Binding-site contacts:
Ligand atom O3 contacts residue ARG246 of chain 1.D at 2.7 Å (salt-bridge).
Ligand atom O7 contacts residue ASN146 of chain 1.D at 3.8 Å.
Ligand atom C8 contacts residue ASN244 of chain 1.D at 4.0 Å.
Ligand atom O5 contacts residue ASN310 of chain 1.D at 4.0 Å.
Ligand atom C3 contacts residue ASN310 of chain 1.D at 3.6 Å.
Ligand atom O5 contacts residue ASN146 of chain 1.D at 2.3 Å (h-bond).
Ligand atom C8 contacts residue LEU145 of chain 1.D at 3.7 Å (hydrophobic).
Ligand atom C1 contacts residue ASN146 of chain 1.D at 1.4 Å.
Ligand atom C3 contacts residue CYS309 of chain 1.D at 4.5 Å (hydrophobic).
Ligand atom C2 contacts residue ASN146 of chain 1.D at 2.5 Å.
Ligand atom C8 contacts residue VAL138 of chain 1.D at 4.2 Å (hydrophobic).
Ligand atom O4 contacts residue ARG246 of chain 1.D at 3.7 Å.
Ligand atom C7 contacts residue SER311 of chain 1.D at 3.9 Å.
Ligand atom O5 contacts residue LYS136 of chain 1.D at 4.0 Å.
Ligand atom N2 contacts residue SER311 of chain 1.D at 3.1 Å (h-bond).
Ligand atom C8 contacts residue SER311 of chain 1.D at 3.7 Å.
Ligand atom O7 contacts residue PRO96 of chain 1.D at 3.7 Å.
Ligand atom O6 contacts residue ASP95 of chain 1.D at 4.4 Å.
Ligand atom O3 contacts residue CYS309 of chain 1.D at 3.4 Å (h-bond).
Ligand atom C2 contacts residue SER311 of chain 1.D at 4.0 Å.
Ligand atom C3 contacts residue ASN146 of chain 1.D at 3.8 Å.
Ligand atom C1 contacts residue SER311 of chain 1.D at 4.1 Å.
Ligand atom C2 contacts residue ASN310 of chain 1.D at 4.2 Å.
Ligand atom C4 contacts residue ASN146 of chain 1.D at 4.2 Å.
Ligand atom O3 contacts residue ASP95 of chain 1.D at 4.2 Å.
Ligand atom C5 contacts residue ASN146 of chain 1.D at 3.6 Å.
Ligand atom O3 contacts residue ASN310 of chain 1.D at 4.1 Å.
Ligand atom C2 contacts residue ASP95 of chain 1.D at 4.4 Å.
Ligand atom C3 contacts residue SER311 of chain 1.D at 4.2 Å.
Ligand atom C7 contacts residue ASN146 of chain 1.D at 3.6 Å.
Ligand atom N2 contacts residue ASN146 of chain 1.D at 3.0 Å (h-bond).
Ligand atom C1 contacts residue ASN310 of chain 1.D at 3.9 Å.
Ligand atom O4 contacts residue ASN310 of chain 1.D at 3.9 Å.
Ligand atom C3 contacts residue ARG246 of chain 1.D at 3.9 Å.
Ligand atom C5 contacts residue ASN310 of chain 1.D at 3.5 Å.
Ligand atom C4 contacts residue ASN310 of chain 1.D at 3.8 Å.
Ligand atom O6 contacts residue LYS136 of chain 1.D at 3.4 Å (salt-bridge).
Ligand atom C8 contacts residue PHE243 of chain 1.D at 4.3 Å (hydrophobic).
Ligand atom C4 contacts residue ASP95 of chain 1.D at 4.0 Å.
Ligand atom C4 contacts residue ARG246 of chain 1.D at 4.0 Å.

The small molecule below binds the protein below.
Small molecule (SMILES): CC(=O)N[C@@H]1[C@@H](O)[C@H](O)[C@@H](CO)O[C@H]1O

Sequence of chain 1.D:
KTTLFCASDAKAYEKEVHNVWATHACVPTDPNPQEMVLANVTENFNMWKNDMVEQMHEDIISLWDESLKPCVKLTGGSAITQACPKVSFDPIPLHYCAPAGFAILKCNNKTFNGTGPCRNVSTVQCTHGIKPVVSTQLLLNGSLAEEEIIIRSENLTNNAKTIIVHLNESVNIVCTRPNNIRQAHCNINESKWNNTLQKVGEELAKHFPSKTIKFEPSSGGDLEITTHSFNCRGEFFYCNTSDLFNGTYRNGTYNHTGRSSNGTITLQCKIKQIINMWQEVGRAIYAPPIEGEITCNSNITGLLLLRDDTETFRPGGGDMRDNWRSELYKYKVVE